Binding-site contacts:
Ligand atom C15 contacts residue ARG23 of chain 1.F at 3.4 Å.
Ligand atom C15 contacts residue RO51 of chain 1.P at 3.8 Å.
Ligand atom C15 contacts residue THR28 of chain 1.H at 3.6 Å.
Ligand atom C11 contacts residue GLY22 of chain 1.F at 3.7 Å.
Ligand atom O2 contacts residue LEU31 of chain 1.F at 3.2 Å (h-bond).
Ligand atom C1 contacts residue GLY22 of chain 1.F at 3.5 Å.
Ligand atom S2 contacts residue GLY29 of chain 1.F at 3.7 Å.
Ligand atom N1 contacts residue GLY27 of chain 1.F at 3.1 Å (h-bond).
Ligand atom BR2 contacts residue MET19 of chain 1.F at 3.7 Å.
Ligand atom N17 contacts residue ARG23 of chain 1.F at 3.7 Å.
Ligand atom C14 contacts residue ARG23 of chain 1.F at 3.6 Å.
Ligand atom O3 contacts residue GLY29 of chain 1.F at 3.7 Å.
Ligand atom C20 contacts residue LEU31 of chain 1.F at 3.7 Å (hydrophobic).
Ligand atom C21 contacts residue VAL18 of chain 1.F at 3.3 Å (hydrophobic).
Ligand atom C5 contacts residue ALA25 of chain 1.F at 3.5 Å (hydrophobic).
Ligand atom N1 contacts residue GLY22 of chain 1.F at 3.3 Å (h-bond).
Ligand atom C21 contacts residue MET178 of chain 1.F at 3.8 Å (hydrophobic).
Ligand atom N5 contacts residue GLY27 of chain 1.F at 3.2 Å.
Ligand atom BR2 contacts residue GLY29 of chain 1.H at 3.7 Å.
Ligand atom O3 contacts residue THR28 of chain 1.F at 3.8 Å.
Ligand atom N5 contacts residue GLY29 of chain 1.F at 3.3 Å (h-bond).
Ligand atom C12 contacts residue THR32 of chain 1.F at 3.6 Å.
Ligand atom O1 contacts residue GLY22 of chain 1.F at 3.6 Å.
Ligand atom C1 contacts residue GLY29 of chain 1.F at 3.4 Å.
Ligand atom O1 contacts residue THR32 of chain 1.F at 2.7 Å (h-bond).
Ligand atom BR2 contacts residue RO51 of chain 1.P at 3.8 Å.
Ligand atom O2 contacts residue THR32 of chain 1.F at 3.1 Å (h-bond).
Ligand atom O2 contacts residue GLU30 of chain 1.F at 3.5 Å (salt-bridge).
Ligand atom C12 contacts residue LEU31 of chain 1.F at 3.7 Å (hydrophobic).
Ligand atom N5 contacts residue GLY22 of chain 1.F at 3.8 Å.
Ligand atom C6 contacts residue GLY22 of chain 1.F at 3.6 Å.
Ligand atom O3 contacts residue GLY27 of chain 1.F at 3.5 Å.
Ligand atom C1 contacts residue GLY27 of chain 1.F at 3.6 Å.
Ligand atom O1 contacts residue GLY29 of chain 1.F at 3.3 Å.
Ligand atom BR2 contacts residue THR32 of chain 1.H at 3.8 Å.
Ligand atom N5 contacts residue THR28 of chain 1.F at 3.8 Å.
Ligand atom C4 contacts residue GLY22 of chain 1.F at 3.7 Å.
Ligand atom C21 contacts residue GLU21 of chain 1.F at 3.8 Å.
Ligand atom C5 contacts residue GLU21 of chain 1.F at 3.7 Å.
Ligand atom O2 contacts residue GLY29 of chain 1.F at 3.2 Å.

This small molecule binds to this protein.
Small molecule (SMILES): CCc1cccc(S(=O)(=O)NC(=O)Nc2ncc(Br)s2)c1

Sequence of chain 1.F:
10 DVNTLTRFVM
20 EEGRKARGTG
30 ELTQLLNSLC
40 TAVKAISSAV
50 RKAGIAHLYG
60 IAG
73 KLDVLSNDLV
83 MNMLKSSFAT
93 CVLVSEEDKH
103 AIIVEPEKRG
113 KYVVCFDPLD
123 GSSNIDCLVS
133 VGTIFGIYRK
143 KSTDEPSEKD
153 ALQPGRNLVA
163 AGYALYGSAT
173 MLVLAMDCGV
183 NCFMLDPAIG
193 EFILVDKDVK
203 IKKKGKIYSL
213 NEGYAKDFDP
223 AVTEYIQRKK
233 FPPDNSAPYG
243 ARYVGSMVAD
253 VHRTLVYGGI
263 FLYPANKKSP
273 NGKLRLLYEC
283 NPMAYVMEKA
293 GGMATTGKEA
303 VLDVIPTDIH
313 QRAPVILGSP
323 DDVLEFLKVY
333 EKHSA

Sequence of chain 1.H:
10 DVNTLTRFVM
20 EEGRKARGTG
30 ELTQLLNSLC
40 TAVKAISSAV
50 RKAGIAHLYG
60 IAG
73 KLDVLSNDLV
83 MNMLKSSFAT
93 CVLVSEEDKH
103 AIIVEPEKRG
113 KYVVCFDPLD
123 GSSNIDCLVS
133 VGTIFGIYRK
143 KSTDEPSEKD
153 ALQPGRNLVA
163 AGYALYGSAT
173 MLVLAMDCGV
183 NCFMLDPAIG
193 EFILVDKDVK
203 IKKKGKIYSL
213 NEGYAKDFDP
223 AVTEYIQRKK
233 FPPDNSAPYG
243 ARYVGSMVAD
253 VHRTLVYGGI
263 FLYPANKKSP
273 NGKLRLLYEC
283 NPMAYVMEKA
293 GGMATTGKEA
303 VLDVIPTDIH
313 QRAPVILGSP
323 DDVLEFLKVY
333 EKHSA